Sequence of chain 1.B:
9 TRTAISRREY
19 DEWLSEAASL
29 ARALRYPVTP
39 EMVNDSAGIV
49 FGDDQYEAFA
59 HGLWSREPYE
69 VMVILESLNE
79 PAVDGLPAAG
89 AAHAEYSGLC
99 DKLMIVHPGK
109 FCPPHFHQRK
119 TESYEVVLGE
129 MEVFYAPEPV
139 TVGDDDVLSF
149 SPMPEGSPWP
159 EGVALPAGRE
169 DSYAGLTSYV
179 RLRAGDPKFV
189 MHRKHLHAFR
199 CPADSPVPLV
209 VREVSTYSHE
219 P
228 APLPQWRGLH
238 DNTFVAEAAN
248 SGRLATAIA

Binding-site contacts:
Ligand atom O4 contacts residue MN1 of chain 1.F at 3.8 Å.
Ligand atom O6 contacts residue PHE49 of chain 1.B at 3.5 Å.
Ligand atom O4 contacts residue CYS110 of chain 1.B at 3.9 Å.
Ligand atom O6 contacts residue ARG250 of chain 1.B at 3.0 Å (salt-bridge).
Ligand atom O3 contacts residue LYS100 of chain 1.B at 2.8 Å (salt-bridge).
Ligand atom O5 contacts residue GLU218 of chain 1.B at 2.6 Å (salt-bridge).
Ligand atom C1 contacts residue HIS113 of chain 1.B at 3.6 Å.
Ligand atom O6 contacts residue ASN239 of chain 1.B at 3.9 Å.
Ligand atom C6 contacts residue ILE72 of chain 1.B at 3.9 Å (hydrophobic).
Ligand atom O1 contacts residue HIS113 of chain 1.B at 3.8 Å.
Ligand atom O1 contacts residue PHE197 of chain 1.B at 3.5 Å.
Ligand atom O2 contacts residue LYS118 of chain 1.B at 2.7 Å (salt-bridge).
Ligand atom O1 contacts residue GLU120 of chain 1.B at 2.8 Å (salt-bridge).
Ligand atom O4 contacts residue HIS113 of chain 1.B at 3.4 Å (h-bond).
Ligand atom O2 contacts residue HIS115 of chain 1.B at 2.9 Å (h-bond).
Ligand atom O1 contacts residue HIS195 of chain 1.B at 3.6 Å.
Ligand atom C1 contacts residue CYS110 of chain 1.B at 3.7 Å (hydrophobic).
Ligand atom C2 contacts residue GLU120 of chain 1.B at 3.3 Å.
Ligand atom O2 contacts residue GLU120 of chain 1.B at 2.7 Å (salt-bridge).
Ligand atom O3 contacts residue GLU211 of chain 1.B at 3.4 Å (salt-bridge).
Ligand atom O2 contacts residue MN1 of chain 1.F at 2.3 Å.
Ligand atom O6 contacts residue PHE241 of chain 1.B at 3.5 Å.
Ligand atom O1 contacts residue TYR122 of chain 1.B at 3.8 Å.
Ligand atom C2 contacts residue MN1 of chain 1.F at 3.0 Å.
Ligand atom C3 contacts residue GLU211 of chain 1.B at 3.7 Å.
Ligand atom C6 contacts residue PHE49 of chain 1.B at 3.4 Å (hydrophobic).
Ligand atom C1 contacts residue GLU211 of chain 1.B at 3.5 Å.
Ligand atom O2 contacts residue GLU211 of chain 1.B at 3.8 Å.
Ligand atom C6 contacts residue ARG250 of chain 1.B at 3.8 Å.
Ligand atom O5 contacts residue ILE72 of chain 1.B at 3.6 Å.
Ligand atom O2 contacts residue HIS113 of chain 1.B at 3.7 Å.
Ligand atom O1 contacts residue MN1 of chain 1.F at 2.7 Å.
Ligand atom C2 contacts residue LYS118 of chain 1.B at 3.5 Å.
Ligand atom O5 contacts residue ARG250 of chain 1.B at 3.8 Å.
Ligand atom O3 contacts residue LYS118 of chain 1.B at 3.5 Å (salt-bridge).
Ligand atom C1 contacts residue MN1 of chain 1.F at 2.8 Å.
Ligand atom O1 contacts residue GLU211 of chain 1.B at 3.5 Å (salt-bridge).
Ligand atom C5 contacts residue ILE72 of chain 1.B at 3.2 Å (hydrophobic).
Ligand atom C1 contacts residue GLU120 of chain 1.B at 3.7 Å.
Ligand atom C2 contacts residue GLU211 of chain 1.B at 2.9 Å.

This protein binds this small molecule.
Small molecule (SMILES): O=C[C@@H](O)[C@@H](O)[C@@H](O)[C@@H](O)CO